This protein binds this small molecule.
Small molecule (SMILES): CC(=O)N[C@@H]1[C@@H](O)[C@H](O)[C@@H](CO)O[C@H]1O

Binding-site contacts:
Ligand atom C8 contacts residue GLY337 of chain 1.A at 3.9 Å.
Ligand atom O5 contacts residue ASN341 of chain 1.A at 2.4 Å (h-bond).
Ligand atom C1 contacts residue ASN341 of chain 1.A at 1.4 Å.
Ligand atom C7 contacts residue ASN341 of chain 1.A at 3.3 Å.
Ligand atom O7 contacts residue GLY337 of chain 1.A at 3.2 Å.
Ligand atom C7 contacts residue GLY337 of chain 1.A at 3.9 Å.
Ligand atom C3 contacts residue ASN341 of chain 1.A at 3.8 Å.
Ligand atom O7 contacts residue PHE336 of chain 1.A at 4.1 Å.
Ligand atom C2 contacts residue ASN341 of chain 1.A at 2.5 Å.
Ligand atom C8 contacts residue ASN341 of chain 1.A at 4.4 Å.
Ligand atom C7 contacts residue PHE336 of chain 1.A at 4.1 Å (hydrophobic).
Ligand atom O7 contacts residue ASN341 of chain 1.A at 3.3 Å (h-bond).
Ligand atom C4 contacts residue ASN341 of chain 1.A at 4.2 Å.
Ligand atom C8 contacts residue PHE340 of chain 1.A at 3.6 Å (hydrophobic).
Ligand atom C8 contacts residue PHE336 of chain 1.A at 3.3 Å (hydrophobic).
Ligand atom N2 contacts residue ASN341 of chain 1.A at 2.9 Å (h-bond).
Ligand atom C5 contacts residue ASN341 of chain 1.A at 3.7 Å.

Sequence of chain 1.A:
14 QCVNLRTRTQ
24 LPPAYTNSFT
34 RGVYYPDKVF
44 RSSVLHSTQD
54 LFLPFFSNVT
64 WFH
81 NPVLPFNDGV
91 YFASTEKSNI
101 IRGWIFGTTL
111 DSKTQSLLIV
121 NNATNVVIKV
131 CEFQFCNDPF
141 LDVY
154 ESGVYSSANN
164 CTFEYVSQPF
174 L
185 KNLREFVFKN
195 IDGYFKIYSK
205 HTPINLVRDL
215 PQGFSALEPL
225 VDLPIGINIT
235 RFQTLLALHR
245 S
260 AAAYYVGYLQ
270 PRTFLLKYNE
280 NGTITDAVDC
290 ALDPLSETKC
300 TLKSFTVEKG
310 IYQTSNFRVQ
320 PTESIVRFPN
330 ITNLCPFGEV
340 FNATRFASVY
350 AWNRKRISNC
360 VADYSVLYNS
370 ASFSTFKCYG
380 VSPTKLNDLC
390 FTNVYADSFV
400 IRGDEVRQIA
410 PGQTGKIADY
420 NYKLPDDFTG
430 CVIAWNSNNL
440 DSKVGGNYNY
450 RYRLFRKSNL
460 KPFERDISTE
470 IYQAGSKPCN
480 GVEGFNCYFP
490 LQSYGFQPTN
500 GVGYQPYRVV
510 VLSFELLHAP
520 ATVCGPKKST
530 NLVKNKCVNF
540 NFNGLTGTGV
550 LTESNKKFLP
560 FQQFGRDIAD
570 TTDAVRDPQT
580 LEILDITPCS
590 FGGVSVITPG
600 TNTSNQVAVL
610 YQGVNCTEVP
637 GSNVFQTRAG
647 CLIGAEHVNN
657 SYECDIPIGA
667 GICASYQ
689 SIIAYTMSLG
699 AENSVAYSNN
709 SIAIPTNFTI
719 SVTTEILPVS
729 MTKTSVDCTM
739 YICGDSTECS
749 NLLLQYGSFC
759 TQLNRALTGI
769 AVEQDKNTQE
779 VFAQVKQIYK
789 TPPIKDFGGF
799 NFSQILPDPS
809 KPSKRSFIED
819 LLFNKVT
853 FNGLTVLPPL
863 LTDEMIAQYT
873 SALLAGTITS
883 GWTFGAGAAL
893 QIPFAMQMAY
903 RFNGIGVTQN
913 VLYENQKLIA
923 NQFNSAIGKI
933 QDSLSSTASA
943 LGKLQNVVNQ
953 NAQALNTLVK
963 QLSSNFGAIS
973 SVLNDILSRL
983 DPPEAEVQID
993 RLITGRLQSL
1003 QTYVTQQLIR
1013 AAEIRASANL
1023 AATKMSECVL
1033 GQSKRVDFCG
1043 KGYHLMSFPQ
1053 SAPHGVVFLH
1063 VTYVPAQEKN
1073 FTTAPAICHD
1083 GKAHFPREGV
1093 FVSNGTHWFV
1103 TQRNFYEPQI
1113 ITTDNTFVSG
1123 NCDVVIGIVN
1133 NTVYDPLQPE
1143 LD